Binding-site contacts:
Ligand atom O5 contacts residue SER803 of chain 1.I at 3.6 Å.
Ligand atom C1 contacts residue SER803 of chain 1.I at 3.3 Å.
Ligand atom N2 contacts residue ASN801 of chain 1.I at 2.8 Å (h-bond).
Ligand atom C8 contacts residue ASN801 of chain 1.I at 4.1 Å.
Ligand atom C3 contacts residue ASN801 of chain 1.I at 3.7 Å.
Ligand atom C7 contacts residue ASN801 of chain 1.I at 3.2 Å.
Ligand atom C5 contacts residue ASN801 of chain 1.I at 3.7 Å.
Ligand atom C5 contacts residue SER803 of chain 1.I at 3.8 Å.
Ligand atom C2 contacts residue ASN801 of chain 1.I at 2.4 Å.
Ligand atom O7 contacts residue ASN801 of chain 1.I at 3.3 Å (h-bond).
Ligand atom C1 contacts residue ASN801 of chain 1.I at 1.4 Å.
Ligand atom O5 contacts residue ASN801 of chain 1.I at 2.4 Å (h-bond).
Ligand atom C2 contacts residue SER803 of chain 1.I at 4.4 Å.
Ligand atom C4 contacts residue ASN801 of chain 1.I at 4.2 Å.

This protein binds this small molecule.
Small molecule (SMILES): CC(=O)N[C@@H]1[C@@H](O)[C@H](O)[C@@H](CO)O[C@H]1O

Sequence of chain 1.I:
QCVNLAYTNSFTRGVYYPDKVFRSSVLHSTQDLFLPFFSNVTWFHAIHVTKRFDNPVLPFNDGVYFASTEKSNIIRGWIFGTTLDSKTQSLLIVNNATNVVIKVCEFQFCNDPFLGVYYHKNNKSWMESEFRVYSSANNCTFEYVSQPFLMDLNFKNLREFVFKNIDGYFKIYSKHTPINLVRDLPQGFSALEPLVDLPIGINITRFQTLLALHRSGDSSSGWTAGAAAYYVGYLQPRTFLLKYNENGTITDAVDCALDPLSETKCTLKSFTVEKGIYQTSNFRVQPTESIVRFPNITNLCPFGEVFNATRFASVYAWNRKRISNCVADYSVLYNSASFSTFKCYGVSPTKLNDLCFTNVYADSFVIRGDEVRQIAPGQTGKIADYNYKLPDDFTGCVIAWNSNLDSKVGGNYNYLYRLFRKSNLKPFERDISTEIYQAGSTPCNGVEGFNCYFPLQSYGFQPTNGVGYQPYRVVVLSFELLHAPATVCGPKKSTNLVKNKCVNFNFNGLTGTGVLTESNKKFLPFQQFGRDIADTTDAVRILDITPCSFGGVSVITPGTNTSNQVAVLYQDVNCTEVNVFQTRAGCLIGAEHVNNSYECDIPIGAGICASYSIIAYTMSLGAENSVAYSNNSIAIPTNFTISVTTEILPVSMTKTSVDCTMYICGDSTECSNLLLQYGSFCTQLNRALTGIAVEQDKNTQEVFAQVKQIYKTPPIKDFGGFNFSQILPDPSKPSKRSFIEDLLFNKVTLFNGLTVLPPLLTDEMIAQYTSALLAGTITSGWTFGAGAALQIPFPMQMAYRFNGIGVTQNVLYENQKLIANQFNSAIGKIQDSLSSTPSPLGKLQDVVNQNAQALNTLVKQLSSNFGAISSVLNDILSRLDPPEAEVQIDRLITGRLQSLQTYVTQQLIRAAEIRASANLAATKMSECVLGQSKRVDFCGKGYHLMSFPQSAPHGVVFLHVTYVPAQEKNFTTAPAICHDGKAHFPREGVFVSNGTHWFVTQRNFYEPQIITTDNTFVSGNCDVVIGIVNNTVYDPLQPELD